Sequence of chain 2.C:
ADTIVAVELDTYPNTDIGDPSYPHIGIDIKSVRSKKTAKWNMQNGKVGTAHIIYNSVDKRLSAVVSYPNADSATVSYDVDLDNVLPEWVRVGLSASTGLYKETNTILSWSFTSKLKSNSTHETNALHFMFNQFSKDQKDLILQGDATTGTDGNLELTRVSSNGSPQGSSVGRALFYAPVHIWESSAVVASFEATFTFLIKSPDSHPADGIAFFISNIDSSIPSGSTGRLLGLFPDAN

The protein below binds the small molecule below.
Small molecule (SMILES): CSCC[C@H](N)C(=O)N[C@@H](Cc1ccc(O)cc1)C(=O)N[C@@H](CC1=CN=C2C=CC=CC12)C(=O)N[C@@H](Cc1ccc(O)cc1)C(=O)N1CCC[C@H]1C(=O)N[C@@H](Cc1ccc(O)cc1)C(=O)N[C@@H](C)C(=O)N[C@@H](CO)C(=O)NCC(=O)N[C@@H](CO)C(=O)O

Binding-site contacts:
Ligand atom OH contacts residue LYS46 of chain 2.C at 3.5 Å.
Ligand atom CZ2 contacts residue SER201 of chain 2.C at 3.1 Å.
Ligand atom O contacts residue ALA70 of chain 2.C at 3.9 Å.
Ligand atom CE2 contacts residue SER201 of chain 2.C at 3.9 Å.
Ligand atom CA contacts residue ASN41 of chain 2.C at 4.0 Å.
Ligand atom CZ3 contacts residue ASP203 of chain 2.C at 4.1 Å.
Ligand atom CZ contacts residue LYS46 of chain 2.C at 3.8 Å.
Ligand atom CB contacts residue ASN44 of chain 2.C at 3.0 Å.
Ligand atom CE1 contacts residue LYS46 of chain 2.C at 3.1 Å.
Ligand atom C contacts residue ALA70 of chain 2.C at 4.0 Å (hydrophobic).
Ligand atom CA contacts residue ALA70 of chain 2.C at 4.0 Å (hydrophobic).
Ligand atom C contacts residue ASN44 of chain 2.C at 3.6 Å.
Ligand atom CA contacts residue ASP71 of chain 2.C at 3.7 Å.
Ligand atom O contacts residue ASN41 of chain 2.C at 3.3 Å.
Ligand atom CZ3 contacts residue ASN44 of chain 2.C at 4.1 Å.
Ligand atom CB contacts residue ASP71 of chain 2.C at 2.7 Å.
Ligand atom N contacts residue ASN41 of chain 2.C at 3.8 Å.
Ligand atom OG contacts residue ALA70 of chain 2.C at 4.1 Å.
Ligand atom CG contacts residue ASN44 of chain 2.C at 3.4 Å.
Ligand atom CZ3 contacts residue SER201 of chain 2.C at 3.9 Å.
Ligand atom CD2 contacts residue ASN44 of chain 2.C at 4.0 Å.
Ligand atom CB contacts residue ALA70 of chain 2.C at 3.5 Å (hydrophobic).
Ligand atom CB contacts residue GLN43 of chain 2.C at 3.8 Å.
Ligand atom CE3 contacts residue ASN44 of chain 2.C at 3.9 Å.
Ligand atom O contacts residue GLN43 of chain 2.C at 3.1 Å (h-bond).
Ligand atom CD contacts residue ASN44 of chain 2.C at 4.1 Å.
Ligand atom CZ2 contacts residue PRO202 of chain 2.C at 3.2 Å (hydrophobic).
Ligand atom OXT contacts residue ASP71 of chain 2.C at 3.1 Å.
Ligand atom CH2 contacts residue PRO202 of chain 2.C at 3.4 Å (hydrophobic).
Ligand atom CA contacts residue ASN44 of chain 2.C at 3.6 Å.
Ligand atom CE1 contacts residue ASN44 of chain 2.C at 3.6 Å.
Ligand atom CH2 contacts residue ASP203 of chain 2.C at 3.3 Å.
Ligand atom C contacts residue ASP71 of chain 2.C at 3.6 Å.
Ligand atom CH2 contacts residue SER201 of chain 2.C at 3.1 Å.
Ligand atom O contacts residue ASN44 of chain 2.C at 2.6 Å (h-bond).
Ligand atom OXT contacts residue ASN41 of chain 2.C at 2.7 Å (h-bond).
Ligand atom CD1 contacts residue LYS46 of chain 2.C at 3.8 Å.
Ligand atom OG contacts residue ASP71 of chain 2.C at 3.8 Å.
Ligand atom C contacts residue ASN41 of chain 2.C at 3.1 Å.
Ligand atom CD1 contacts residue ASN44 of chain 2.C at 2.6 Å.